Sequence of chain 1.G:
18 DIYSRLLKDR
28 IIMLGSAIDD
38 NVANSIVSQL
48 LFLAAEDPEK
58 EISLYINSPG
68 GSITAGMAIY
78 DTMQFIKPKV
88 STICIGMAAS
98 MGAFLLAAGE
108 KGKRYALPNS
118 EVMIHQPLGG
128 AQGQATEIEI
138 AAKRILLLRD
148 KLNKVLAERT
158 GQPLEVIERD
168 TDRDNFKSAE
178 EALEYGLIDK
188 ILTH

Binding-site contacts:
Ligand atom O contacts residue TYR112 of chain 1.A at 3.6 Å.
Ligand atom C contacts residue TYR62 of chain 1.A at 3.6 Å (hydrophobic).
Ligand atom CD1 contacts residue PHE82 of chain 1.G at 3.5 Å (hydrophobic).
Ligand atom CD contacts residue TYR62 of chain 1.A at 3.5 Å (hydrophobic).
Ligand atom C contacts residue SER60 of chain 1.A at 3.4 Å.
Ligand atom O contacts residue GLU58 of chain 1.A at 3.7 Å.
Ligand atom O contacts residue PHE82 of chain 1.G at 3.8 Å.
Ligand atom CZ contacts residue LEU114 of chain 1.A at 3.7 Å (hydrophobic).
Ligand atom N contacts residue TYR62 of chain 1.A at 2.9 Å (h-bond).
Ligand atom O contacts residue SER60 of chain 1.A at 3.4 Å (h-bond).
Ligand atom N contacts residue PHE82 of chain 1.G at 3.7 Å.
Ligand atom O contacts residue TYR62 of chain 1.A at 2.6 Å (h-bond).
Ligand atom O contacts residue PHE82 of chain 1.G at 3.9 Å.
Ligand atom CE2 contacts residue ILE92 of chain 1.A at 3.6 Å (hydrophobic).
Ligand atom CB contacts residue TYR112 of chain 1.A at 3.5 Å (hydrophobic).
Ligand atom CM contacts residue TYR112 of chain 1.A at 3.4 Å (hydrophobic).
Ligand atom CB contacts residue TYR112 of chain 1.A at 3.8 Å (hydrophobic).
Ligand atom CA contacts residue SER60 of chain 1.A at 3.9 Å.
Ligand atom C8 contacts residue ARG22 of chain 1.A at 3.4 Å.
Ligand atom O contacts residue LYS110 of chain 1.A at 2.6 Å (salt-bridge).
Ligand atom CD2 contacts residue TYR62 of chain 1.A at 3.6 Å (hydrophobic).
Ligand atom C4 contacts residue ILE28 of chain 1.A at 3.9 Å (hydrophobic).
Ligand atom C7 contacts residue ALA52 of chain 1.G at 3.6 Å (hydrophobic).
Ligand atom CM contacts residue LEU189 of chain 1.A at 3.4 Å (hydrophobic).
Ligand atom CE contacts residue ASP26 of chain 1.A at 3.4 Å.
Ligand atom CB contacts residue ILE90 of chain 1.A at 3.6 Å (hydrophobic).
Ligand atom CD1 contacts residue LEU114 of chain 1.A at 3.8 Å (hydrophobic).
Ligand atom C6 contacts residue ASP26 of chain 1.A at 3.5 Å.
Ligand atom CB contacts residue LEU189 of chain 1.A at 3.7 Å (hydrophobic).
Ligand atom C contacts residue PHE82 of chain 1.G at 3.8 Å (hydrophobic).
Ligand atom CZ contacts residue THR79 of chain 1.G at 3.3 Å.
Ligand atom C contacts residue LYS110 of chain 1.A at 3.8 Å.
Ligand atom C1 contacts residue TYR62 of chain 1.A at 3.7 Å (hydrophobic).
Ligand atom CE2 contacts residue LEU48 of chain 1.G at 3.7 Å (hydrophobic).
Ligand atom C2 contacts residue TYR62 of chain 1.A at 3.5 Å (hydrophobic).
Ligand atom C7 contacts residue ASP26 of chain 1.A at 3.8 Å.
Ligand atom C1 contacts residue LEU48 of chain 1.G at 3.8 Å (hydrophobic).
Ligand atom CE1 contacts residue THR79 of chain 1.G at 3.7 Å.
Ligand atom CA contacts residue PHE82 of chain 1.G at 3.6 Å (hydrophobic).
Ligand atom CE1 contacts residue LEU114 of chain 1.A at 3.6 Å (hydrophobic).

Sequence of chain 1.A:
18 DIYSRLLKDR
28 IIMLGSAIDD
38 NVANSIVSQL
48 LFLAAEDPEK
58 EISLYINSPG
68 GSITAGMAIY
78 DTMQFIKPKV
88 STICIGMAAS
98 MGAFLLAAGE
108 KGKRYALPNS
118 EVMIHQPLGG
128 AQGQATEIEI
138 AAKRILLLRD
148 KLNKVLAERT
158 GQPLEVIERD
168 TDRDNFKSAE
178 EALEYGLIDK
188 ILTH

This small molecule binds to this protein.
Small molecule (SMILES): C/C=C/C=C/C=C/C(=O)N[C@@H](Cc1ccccc1)C(=O)N[C@H]1COC(=O)[C@@H]2C[C@@H](C)CN2C(=O)[C@H](C)NC(=O)[C@H](C)N(C)C(=O)[C@@H]2CCCN2C1=O